Sequence of chain 13.C:
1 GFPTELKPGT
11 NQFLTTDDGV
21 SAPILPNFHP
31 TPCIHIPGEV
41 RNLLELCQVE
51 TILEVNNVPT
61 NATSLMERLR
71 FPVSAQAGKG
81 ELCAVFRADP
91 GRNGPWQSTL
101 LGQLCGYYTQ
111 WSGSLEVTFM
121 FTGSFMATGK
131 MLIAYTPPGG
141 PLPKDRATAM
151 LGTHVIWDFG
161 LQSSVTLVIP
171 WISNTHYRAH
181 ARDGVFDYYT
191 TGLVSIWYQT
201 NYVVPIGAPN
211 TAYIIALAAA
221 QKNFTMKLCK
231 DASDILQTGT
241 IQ

Binding-site contacts:
Ligand atom CAG contacts residue THR114 of chain 13.A at 3.9 Å.
Ligand atom CAD contacts residue ASN228 of chain 13.A at 3.5 Å.
Ligand atom CAP contacts residue TYR201 of chain 13.A at 3.5 Å (hydrophobic).
Ligand atom OAS contacts residue MET195 of chain 13.A at 3.1 Å.
Ligand atom CAF contacts residue TRP203 of chain 13.A at 3.6 Å (hydrophobic).
Ligand atom CAQ contacts residue ASN228 of chain 13.A at 3.6 Å.
Ligand atom OAB contacts residue ASP112 of chain 13.A at 3.6 Å.
Ligand atom CAT contacts residue TRP203 of chain 13.A at 3.4 Å (hydrophobic).
Ligand atom NAZ contacts residue ASN228 of chain 13.A at 3.9 Å.
Ligand atom CAX contacts residue ILE111 of chain 13.A at 3.9 Å (hydrophobic).
Ligand atom CAE contacts residue THR114 of chain 13.A at 3.5 Å.
Ligand atom CAW contacts residue ASN228 of chain 13.A at 3.7 Å.
Ligand atom CAF contacts residue ASN228 of chain 13.A at 3.2 Å.
Ligand atom CAL contacts residue PHE135 of chain 13.A at 3.7 Å (hydrophobic).
Ligand atom CAL contacts residue ILE111 of chain 13.A at 3.5 Å (hydrophobic).
Ligand atom CAV contacts residue ILE111 of chain 13.A at 3.9 Å (hydrophobic).
Ligand atom CAD contacts residue GLN202 of chain 13.A at 3.6 Å.
Ligand atom CAW contacts residue TRP203 of chain 13.A at 3.4 Å (hydrophobic).
Ligand atom CAE contacts residue ASP112 of chain 13.A at 3.6 Å.
Ligand atom CAQ contacts residue TYR201 of chain 13.A at 3.7 Å (hydrophobic).
Ligand atom CAI contacts residue PHE155 of chain 13.A at 3.5 Å (hydrophobic).
Ligand atom OAB contacts residue TRP203 of chain 13.A at 3.7 Å.
Ligand atom NAZ contacts residue TRP203 of chain 13.A at 3.2 Å.
Ligand atom CAI contacts residue ILE24 of chain 13.C at 3.7 Å (hydrophobic).
Ligand atom CAJ contacts residue PHE135 of chain 13.A at 3.8 Å (hydrophobic).
Ligand atom CAV contacts residue MET195 of chain 13.A at 3.9 Å (hydrophobic).
Ligand atom CAQ contacts residue TRP203 of chain 13.A at 3.4 Å (hydrophobic).
Ligand atom CAG contacts residue TRP203 of chain 13.A at 3.9 Å (hydrophobic).
Ligand atom NAY contacts residue TRP203 of chain 13.A at 3.7 Å.
Ligand atom CAK contacts residue PHE155 of chain 13.A at 3.5 Å (hydrophobic).
Ligand atom CAH contacts residue VAL192 of chain 13.A at 3.9 Å (hydrophobic).
Ligand atom CAK contacts residue MET195 of chain 13.A at 3.8 Å (hydrophobic).
Ligand atom OAS contacts residue VAL192 of chain 13.A at 3.9 Å.
Ligand atom CAM contacts residue ILE111 of chain 13.A at 3.6 Å (hydrophobic).
Ligand atom CAG contacts residue ASP112 of chain 13.A at 3.5 Å.
Ligand atom OAB contacts residue ILE113 of chain 13.A at 3.3 Å (h-bond).
Ligand atom CAF contacts residue GLN202 of chain 13.A at 3.6 Å.
Ligand atom CAM contacts residue MET195 of chain 13.A at 4.0 Å (hydrophobic).
Ligand atom CAV contacts residue VAL192 of chain 13.A at 3.9 Å (hydrophobic).
Ligand atom CAA contacts residue PHE135 of chain 13.A at 3.8 Å (hydrophobic).

The small molecule below binds the protein below.
Small molecule (SMILES): C[C@H](CCOc1ccc(I)cc1)CCN1CCN(c2ccncc2)C1=O

Sequence of chain 13.A:
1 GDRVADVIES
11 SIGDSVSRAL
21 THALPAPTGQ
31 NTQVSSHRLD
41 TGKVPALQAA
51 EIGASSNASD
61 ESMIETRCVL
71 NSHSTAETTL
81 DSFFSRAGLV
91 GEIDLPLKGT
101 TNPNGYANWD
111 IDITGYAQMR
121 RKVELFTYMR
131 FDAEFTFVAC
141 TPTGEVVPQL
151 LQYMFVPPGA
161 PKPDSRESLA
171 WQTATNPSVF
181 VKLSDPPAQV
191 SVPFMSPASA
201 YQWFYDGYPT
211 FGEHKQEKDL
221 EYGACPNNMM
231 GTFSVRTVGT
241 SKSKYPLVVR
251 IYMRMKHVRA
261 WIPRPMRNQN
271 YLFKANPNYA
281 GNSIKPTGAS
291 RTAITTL